Sequence of chain 34.B:
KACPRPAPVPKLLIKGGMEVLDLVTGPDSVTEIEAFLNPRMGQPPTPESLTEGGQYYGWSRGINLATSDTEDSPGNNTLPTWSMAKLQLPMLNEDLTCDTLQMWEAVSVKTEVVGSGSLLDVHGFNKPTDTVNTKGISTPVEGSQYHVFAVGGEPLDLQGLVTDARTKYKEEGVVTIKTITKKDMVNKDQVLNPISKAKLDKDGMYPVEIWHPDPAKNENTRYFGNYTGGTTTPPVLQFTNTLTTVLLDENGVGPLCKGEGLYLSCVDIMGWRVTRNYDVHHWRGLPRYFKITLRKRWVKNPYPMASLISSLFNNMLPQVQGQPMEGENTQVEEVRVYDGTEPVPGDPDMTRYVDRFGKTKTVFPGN

The small molecule below binds the protein below.
Small molecule (SMILES): CC(=O)N[C@@H]1[C@@H](O[C@@H]2O[C@H](CO)[C@H](O)[C@H](O[C@]3(C(=O)O)C[C@H](O)[C@@H](NC(C)=O)[C@H]([C@H](O)[C@H](O)CO)O3)[C@H]2O)[C@H](O)[C@@H](CO[C@]2(C(=O)O)C[C@H](O)[C@@H](NC(C)=O)[C@H]([C@H](O)[C@H](O)CO)O2)O[C@H]1O

Binding-site contacts:
Ligand atom C1 contacts residue SER89 of chain 34.A at 3.5 Å.
Ligand atom C3 contacts residue GLY78 of chain 34.A at 3.6 Å.
Ligand atom C3 contacts residue GLY78 of chain 34.A at 4.0 Å.
Ligand atom C1 contacts residue TYR72 of chain 34.A at 4.1 Å (hydrophobic).
Ligand atom C6 contacts residue TYR72 of chain 34.A at 4.0 Å (hydrophobic).
Ligand atom C1 contacts residue LYS186 of chain 34.A at 3.9 Å.
Ligand atom C2 contacts residue GLY78 of chain 34.A at 3.9 Å.
Ligand atom C4 contacts residue ASN93 of chain 34.A at 4.2 Å.
Ligand atom O4 contacts residue HIS298 of chain 34.A at 2.7 Å (h-bond).
Ligand atom O4 contacts residue ASN80 of chain 34.A at 4.3 Å.
Ligand atom O1A contacts residue ARG77 of chain 34.A at 3.2 Å (salt-bridge).
Ligand atom C5 contacts residue TYR72 of chain 34.A at 3.9 Å (hydrophobic).
Ligand atom O3 contacts residue GLY78 of chain 34.A at 3.3 Å.
Ligand atom O4 contacts residue GLY78 of chain 34.A at 3.1 Å.
Ligand atom O8 contacts residue ARG77 of chain 34.A at 3.2 Å (salt-bridge).
Ligand atom C4 contacts residue HIS298 of chain 34.A at 3.2 Å.
Ligand atom O1A contacts residue GLY78 of chain 34.A at 3.2 Å (h-bond).
Ligand atom O1B contacts residue TYR72 of chain 34.A at 4.1 Å.
Ligand atom O1B contacts residue ARG77 of chain 34.A at 2.9 Å (salt-bridge).
Ligand atom O1A contacts residue HIS298 of chain 34.A at 3.9 Å.
Ligand atom N5 contacts residue TYR72 of chain 34.A at 3.4 Å (h-bond).
Ligand atom C3 contacts residue VAL296 of chain 34.A at 3.7 Å (hydrophobic).
Ligand atom O4 contacts residue ILE79 of chain 34.A at 4.0 Å.
Ligand atom O4 contacts residue VAL296 of chain 34.A at 3.9 Å.
Ligand atom C5 contacts residue ASN93 of chain 34.A at 3.6 Å.
Ligand atom O1A contacts residue LYS186 of chain 34.A at 2.8 Å (salt-bridge).
Ligand atom C6 contacts residue ASN93 of chain 34.A at 3.0 Å.
Ligand atom C1 contacts residue ARG77 of chain 34.A at 3.6 Å.
Ligand atom O8 contacts residue TYR72 of chain 34.A at 4.3 Å.
Ligand atom C3 contacts residue HIS298 of chain 34.A at 3.6 Å.
Ligand atom O6 contacts residue ASN93 of chain 34.A at 3.0 Å (h-bond).
Ligand atom O1A contacts residue SER89 of chain 34.A at 3.1 Å (h-bond).
Ligand atom O1B contacts residue SER89 of chain 34.A at 3.1 Å (h-bond).
Ligand atom C4 contacts residue TYR72 of chain 34.A at 3.8 Å (hydrophobic).
Ligand atom C4 contacts residue GLY78 of chain 34.A at 3.4 Å.
Ligand atom O4 contacts residue THR291 of chain 34.A at 3.5 Å.
Ligand atom O1A contacts residue TYR72 of chain 34.A at 3.5 Å.
Ligand atom C1 contacts residue GLY78 of chain 34.A at 3.7 Å.
Ligand atom C11 contacts residue ASP85 of chain 34.B at 4.0 Å.
Ligand atom O10 contacts residue THR291 of chain 34.A at 4.3 Å.

Sequence of chain 34.A:
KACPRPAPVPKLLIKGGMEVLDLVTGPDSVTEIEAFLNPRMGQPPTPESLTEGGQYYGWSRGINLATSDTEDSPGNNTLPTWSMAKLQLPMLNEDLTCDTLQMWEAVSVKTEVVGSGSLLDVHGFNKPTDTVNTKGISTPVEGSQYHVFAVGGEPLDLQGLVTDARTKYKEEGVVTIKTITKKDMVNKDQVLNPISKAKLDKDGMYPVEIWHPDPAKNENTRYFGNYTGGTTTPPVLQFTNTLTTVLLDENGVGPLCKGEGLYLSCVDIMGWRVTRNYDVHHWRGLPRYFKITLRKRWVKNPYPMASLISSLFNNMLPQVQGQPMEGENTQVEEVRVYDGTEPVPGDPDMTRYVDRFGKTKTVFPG